Binding-site contacts:
Ligand atom C2 contacts residue CYS2800 of chain 1.A at 3.9 Å (hydrophobic).
Ligand atom N1 contacts residue CYS2800 of chain 1.A at 3.1 Å (h-bond).
Ligand atom N6 contacts residue CYS2800 of chain 1.A at 3.8 Å.
Ligand atom N3 contacts residue LEU2907 of chain 1.A at 3.8 Å.
Ligand atom C5' contacts residue GLY2724 of chain 1.A at 3.8 Å.
Ligand atom O3G contacts residue GLY2725 of chain 1.A at 3.6 Å.
Ligand atom PA contacts residue LYS2747 of chain 1.A at 3.6 Å.
Ligand atom O4' contacts residue TRP2799 of chain 1.A at 4.0 Å.
Ligand atom C2 contacts residue LEU2907 of chain 1.A at 3.5 Å (hydrophobic).
Ligand atom PG contacts residue MG1 of chain 1.E at 3.9 Å.
Ligand atom O2' contacts residue PRO2805 of chain 1.A at 4.0 Å.
Ligand atom O3A contacts residue LYS2747 of chain 1.A at 3.8 Å.
Ligand atom O3' contacts residue ALA2723 of chain 1.A at 3.3 Å (h-bond).
Ligand atom C4 contacts residue TRP2799 of chain 1.A at 3.5 Å (hydrophobic).
Ligand atom O2A contacts residue ASP2919 of chain 1.A at 3.8 Å.
Ligand atom N9 contacts residue ILE2918 of chain 1.A at 3.9 Å.
Ligand atom PA contacts residue MG1 of chain 1.E at 3.6 Å.
Ligand atom C8 contacts residue ILE2918 of chain 1.A at 3.7 Å (hydrophobic).
Ligand atom C2' contacts residue ILE2918 of chain 1.A at 3.9 Å (hydrophobic).
Ligand atom C8 contacts residue LEU2745 of chain 1.A at 3.6 Å (hydrophobic).
Ligand atom O2G contacts residue MG1 of chain 1.E at 2.7 Å.
Ligand atom O4' contacts residue ALA2723 of chain 1.A at 3.8 Å.
Ligand atom C4' contacts residue GLY2724 of chain 1.A at 4.0 Å.
Ligand atom O2' contacts residue LEU2907 of chain 1.A at 3.8 Å.
Ligand atom O1A contacts residue LYS2747 of chain 1.A at 2.4 Å (salt-bridge).
Ligand atom N6 contacts residue LEU2797 of chain 1.A at 3.6 Å.
Ligand atom C2 contacts residue TRP2799 of chain 1.A at 3.7 Å (hydrophobic).
Ligand atom N6 contacts residue TYR2785 of chain 1.A at 3.9 Å.
Ligand atom N7 contacts residue ILE2918 of chain 1.A at 3.9 Å.
Ligand atom O2A contacts residue MG1 of chain 1.E at 2.1 Å.
Ligand atom N6 contacts residue GLU2798 of chain 1.A at 3.2 Å (salt-bridge).
Ligand atom O2B contacts residue ASP2919 of chain 1.A at 3.4 Å (salt-bridge).
Ligand atom N3 contacts residue TRP2799 of chain 1.A at 3.3 Å.
Ligand atom N9 contacts residue TRP2799 of chain 1.A at 3.8 Å.
Ligand atom O2B contacts residue MG1 of chain 1.E at 2.9 Å.
Ligand atom N7 contacts residue LEU2745 of chain 1.A at 3.6 Å.
Ligand atom C1' contacts residue TRP2799 of chain 1.A at 3.9 Å (hydrophobic).
Ligand atom O2' contacts residue ILE2918 of chain 1.A at 3.8 Å.
Ligand atom C4' contacts residue ALA2723 of chain 1.A at 3.7 Å (hydrophobic).
Ligand atom N1 contacts residue LEU2907 of chain 1.A at 3.7 Å.

This protein binds this small molecule.
Small molecule (SMILES): Nc1ncnc2c1ncn2[C@@H]1O[C@H](COP(=O)(O)OP(=O)(O)OP(O)(O)=S)[C@@H](O)[C@H]1O

Sequence of chain 1.A:
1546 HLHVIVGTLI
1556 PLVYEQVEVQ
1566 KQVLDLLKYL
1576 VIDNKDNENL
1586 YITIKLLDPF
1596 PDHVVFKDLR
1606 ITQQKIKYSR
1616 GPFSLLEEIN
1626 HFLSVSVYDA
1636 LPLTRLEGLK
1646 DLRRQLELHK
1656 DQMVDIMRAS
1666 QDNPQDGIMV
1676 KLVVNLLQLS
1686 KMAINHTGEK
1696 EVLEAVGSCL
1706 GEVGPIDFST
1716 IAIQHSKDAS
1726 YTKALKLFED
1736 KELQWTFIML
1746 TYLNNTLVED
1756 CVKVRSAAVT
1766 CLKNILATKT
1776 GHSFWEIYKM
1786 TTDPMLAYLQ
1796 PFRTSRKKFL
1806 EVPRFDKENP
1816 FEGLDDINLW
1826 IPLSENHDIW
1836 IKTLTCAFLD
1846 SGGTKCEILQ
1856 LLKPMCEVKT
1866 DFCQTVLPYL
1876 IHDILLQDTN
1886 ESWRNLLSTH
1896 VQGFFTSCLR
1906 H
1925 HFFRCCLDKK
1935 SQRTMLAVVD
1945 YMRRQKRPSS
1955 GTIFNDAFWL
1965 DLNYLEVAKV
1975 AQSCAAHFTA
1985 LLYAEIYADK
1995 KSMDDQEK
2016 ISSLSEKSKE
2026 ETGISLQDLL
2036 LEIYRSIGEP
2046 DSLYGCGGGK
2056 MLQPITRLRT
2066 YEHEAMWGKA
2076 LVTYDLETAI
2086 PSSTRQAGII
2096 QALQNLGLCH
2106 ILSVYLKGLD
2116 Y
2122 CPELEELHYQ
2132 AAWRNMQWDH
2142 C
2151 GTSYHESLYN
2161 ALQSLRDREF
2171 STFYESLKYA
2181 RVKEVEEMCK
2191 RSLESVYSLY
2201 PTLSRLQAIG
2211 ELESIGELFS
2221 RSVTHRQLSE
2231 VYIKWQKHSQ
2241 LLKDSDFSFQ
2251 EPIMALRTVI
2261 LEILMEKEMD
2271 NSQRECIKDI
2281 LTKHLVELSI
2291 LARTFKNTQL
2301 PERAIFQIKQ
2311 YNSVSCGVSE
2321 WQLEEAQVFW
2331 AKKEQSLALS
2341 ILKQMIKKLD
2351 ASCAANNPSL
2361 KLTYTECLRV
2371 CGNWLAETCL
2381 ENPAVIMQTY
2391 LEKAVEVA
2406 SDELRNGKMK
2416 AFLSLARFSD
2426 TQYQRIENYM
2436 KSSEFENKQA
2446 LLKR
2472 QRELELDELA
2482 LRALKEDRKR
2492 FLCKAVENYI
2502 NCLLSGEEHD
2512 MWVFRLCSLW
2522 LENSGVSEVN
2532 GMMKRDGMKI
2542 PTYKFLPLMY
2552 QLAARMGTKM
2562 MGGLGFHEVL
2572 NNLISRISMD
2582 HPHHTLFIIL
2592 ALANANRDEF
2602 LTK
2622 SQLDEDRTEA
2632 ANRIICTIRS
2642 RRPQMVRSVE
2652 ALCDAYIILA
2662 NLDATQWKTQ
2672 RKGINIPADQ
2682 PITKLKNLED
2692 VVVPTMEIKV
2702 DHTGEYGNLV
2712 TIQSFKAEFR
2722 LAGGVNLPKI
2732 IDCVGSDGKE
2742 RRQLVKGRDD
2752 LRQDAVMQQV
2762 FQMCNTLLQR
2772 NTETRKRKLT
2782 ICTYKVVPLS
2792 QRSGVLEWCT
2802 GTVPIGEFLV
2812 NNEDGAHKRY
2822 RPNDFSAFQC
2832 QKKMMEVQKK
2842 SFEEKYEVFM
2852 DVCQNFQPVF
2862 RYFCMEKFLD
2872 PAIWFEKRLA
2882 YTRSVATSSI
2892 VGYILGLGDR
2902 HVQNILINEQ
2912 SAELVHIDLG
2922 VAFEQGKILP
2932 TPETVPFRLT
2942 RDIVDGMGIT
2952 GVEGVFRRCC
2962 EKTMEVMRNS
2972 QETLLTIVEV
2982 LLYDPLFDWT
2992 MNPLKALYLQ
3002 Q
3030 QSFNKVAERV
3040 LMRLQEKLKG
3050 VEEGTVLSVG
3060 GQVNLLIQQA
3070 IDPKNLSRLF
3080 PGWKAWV